Sequence of chain 1.D:
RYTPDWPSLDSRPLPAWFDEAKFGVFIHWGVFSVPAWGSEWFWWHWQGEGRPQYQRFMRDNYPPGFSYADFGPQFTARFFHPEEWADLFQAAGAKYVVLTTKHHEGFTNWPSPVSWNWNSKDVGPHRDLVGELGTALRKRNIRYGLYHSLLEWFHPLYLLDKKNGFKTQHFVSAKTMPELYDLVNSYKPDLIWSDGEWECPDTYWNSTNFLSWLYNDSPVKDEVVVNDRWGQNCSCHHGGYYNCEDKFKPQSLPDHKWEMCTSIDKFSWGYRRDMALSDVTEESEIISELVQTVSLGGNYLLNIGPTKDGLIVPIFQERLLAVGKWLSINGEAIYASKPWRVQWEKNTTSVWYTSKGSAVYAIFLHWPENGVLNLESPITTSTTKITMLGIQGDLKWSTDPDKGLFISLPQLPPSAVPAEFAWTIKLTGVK

Binding-site contacts:
Ligand atom O2 contacts residue TRP46 of chain 1.D at 3.0 Å (h-bond).
Ligand atom C3 contacts residue TRP46 of chain 1.D at 4.0 Å (hydrophobic).
Ligand atom O3 contacts residue TRP274 of chain 1.D at 4.2 Å.
Ligand atom C6 contacts residue TRP274 of chain 1.D at 4.0 Å (hydrophobic).
Ligand atom C6 contacts residue PHE31 of chain 1.D at 4.1 Å (hydrophobic).
Ligand atom C5 contacts residue HIS33 of chain 1.D at 4.3 Å.
Ligand atom C2 contacts residue ASP200 of chain 1.D at 3.5 Å.
Ligand atom C4 contacts residue TRP274 of chain 1.D at 3.7 Å (hydrophobic).
Ligand atom O2 contacts residue TRP203 of chain 1.D at 4.1 Å.
Ligand atom O4 contacts residue HIS108 of chain 1.D at 3.1 Å (h-bond).
Ligand atom C3 contacts residue GLU45 of chain 1.D at 3.7 Å.
Ligand atom O4 contacts residue HIS33 of chain 1.D at 2.6 Å (h-bond).
Ligand atom C1 contacts residue ARG234 of chain 1.D at 4.0 Å.
Ligand atom C6 contacts residue ASP251 of chain 1.D at 3.5 Å.
Ligand atom C6 contacts residue HIS33 of chain 1.D at 3.8 Å.
Ligand atom O4 contacts residue TYR152 of chain 1.D at 3.2 Å (h-bond).
Ligand atom O2 contacts residue HIS109 of chain 1.D at 3.3 Å (h-bond).
Ligand atom C2 contacts residue TYR152 of chain 1.D at 4.2 Å (hydrophobic).
Ligand atom N5 contacts residue ASP251 of chain 1.D at 3.4 Å (salt-bridge).
Ligand atom O4 contacts residue ASP200 of chain 1.D at 3.7 Å.
Ligand atom C5 contacts residue TRP274 of chain 1.D at 3.8 Å (hydrophobic).
Ligand atom C5 contacts residue ASP251 of chain 1.D at 3.5 Å.
Ligand atom N5 contacts residue ASP200 of chain 1.D at 2.9 Å (salt-bridge).
Ligand atom C4 contacts residue HIS33 of chain 1.D at 3.5 Å.
Ligand atom O3 contacts residue HIS108 of chain 1.D at 3.1 Å.
Ligand atom C5 contacts residue ASP200 of chain 1.D at 3.9 Å.
Ligand atom C6 contacts residue TRP198 of chain 1.D at 4.0 Å (hydrophobic).
Ligand atom O3 contacts residue GLU45 of chain 1.D at 2.9 Å (salt-bridge).
Ligand atom C2 contacts residue HIS109 of chain 1.D at 3.8 Å.
Ligand atom C4 contacts residue GLU45 of chain 1.D at 4.3 Å.
Ligand atom C6 contacts residue ASP200 of chain 1.D at 4.2 Å.
Ligand atom C3 contacts residue HIS108 of chain 1.D at 4.2 Å.
Ligand atom N5 contacts residue ARG234 of chain 1.D at 3.4 Å (salt-bridge).
Ligand atom O3 contacts residue TRP46 of chain 1.D at 3.3 Å (h-bond).
Ligand atom C3 contacts residue TRP274 of chain 1.D at 4.0 Å (hydrophobic).
Ligand atom C1 contacts residue ASP200 of chain 1.D at 3.2 Å.
Ligand atom C2 contacts residue TRP46 of chain 1.D at 4.0 Å (hydrophobic).
Ligand atom C1 contacts residue ASP251 of chain 1.D at 3.5 Å.
Ligand atom C4 contacts residue ASP200 of chain 1.D at 4.2 Å.
Ligand atom C4 contacts residue HIS108 of chain 1.D at 4.2 Å.

A small-molecule ligand and the protein it binds are described below.
Small molecule (SMILES): C[C@@H]1NC[C@@H](O)[C@H](O)[C@@H]1O